This protein binds this small molecule.
Small molecule (SMILES): Cc1cc2c3c(c1C)C(C)(C)C[C@@H](O)N3c1c(nc(O)[nH]c1=O)N2C[C@H](O)[C@H](O)[C@H](O)COP(=O)(O)O

Binding-site contacts:
Ligand atom C4 contacts residue ILE170 of chain 2.A at 3.3 Å (hydrophobic).
Ligand atom O8 contacts residue ASN167 of chain 2.A at 2.9 Å (h-bond).
Ligand atom C1 contacts residue GLN189 of chain 2.A at 3.5 Å.
Ligand atom P1 contacts residue MN1 of chain 2.B at 3.4 Å.
Ligand atom O2 contacts residue ICB1 of chain 2.F at 1.6 Å.
Ligand atom N2 contacts residue GLN189 of chain 2.A at 3.3 Å (h-bond).
Ligand atom O8 contacts residue GLU232 of chain 2.A at 3.1 Å (salt-bridge).
Ligand atom O8 contacts residue K1 of chain 2.C at 2.9 Å.
Ligand atom N1 contacts residue ICB1 of chain 2.F at 3.3 Å.
Ligand atom C3 contacts residue ICB1 of chain 2.F at 3.4 Å.
Ligand atom P1 contacts residue K1 of chain 2.C at 3.4 Å.
Ligand atom O5 contacts residue GLN189 of chain 2.A at 2.9 Å (h-bond).
Ligand atom O4 contacts residue ILE170 of chain 2.A at 2.9 Å (h-bond).
Ligand atom N3 contacts residue ICB1 of chain 2.F at 3.5 Å (h-bond).
Ligand atom C2 contacts residue ARG172 of chain 2.A at 3.4 Å.
Ligand atom C19 contacts residue ILE170 of chain 2.A at 3.3 Å (hydrophobic).
Ligand atom C17 contacts residue THR152 of chain 2.A at 3.5 Å.
Ligand atom O7 contacts residue SER169 of chain 2.A at 3.2 Å.
Ligand atom N2 contacts residue ICB1 of chain 2.F at 3.3 Å.
Ligand atom C15 contacts residue THR152 of chain 2.A at 3.5 Å.
Ligand atom O7 contacts residue K1 of chain 2.C at 3.0 Å.
Ligand atom O8 contacts residue HIS190 of chain 2.A at 3.1 Å (h-bond).
Ligand atom O10 contacts residue LYS390 of chain 2.A at 2.7 Å (salt-bridge).
Ligand atom O6 contacts residue PRO225 of chain 2.A at 3.2 Å (h-bond).
Ligand atom N2 contacts residue ILE170 of chain 2.A at 3.3 Å (h-bond).
Ligand atom O8 contacts residue MN1 of chain 2.B at 2.2 Å.
Ligand atom O3 contacts residue ARG172 of chain 2.A at 2.8 Å (salt-bridge).
Ligand atom C11 contacts residue ICB1 of chain 2.F at 3.0 Å.
Ligand atom O10 contacts residue PRO225 of chain 2.A at 3.5 Å.
Ligand atom O1 contacts residue GLN189 of chain 2.A at 3.0 Å (h-bond).
Ligand atom O7 contacts residue SER222 of chain 2.A at 3.5 Å (h-bond).
Ligand atom O10 contacts residue HIS190 of chain 2.A at 3.5 Å (h-bond).
Ligand atom C4 contacts residue ICB1 of chain 2.F at 3.5 Å.
Ligand atom N4 contacts residue ILE170 of chain 2.A at 3.5 Å (h-bond).
Ligand atom O9 contacts residue HIS190 of chain 2.A at 2.8 Å (h-bond).
Ligand atom C12 contacts residue ICB1 of chain 2.F at 3.3 Å.
Ligand atom C2 contacts residue ICB1 of chain 2.F at 3.5 Å.
Ligand atom O6 contacts residue MET224 of chain 2.A at 3.1 Å.
Ligand atom C1 contacts residue ICB1 of chain 2.F at 3.2 Å.
Ligand atom C2 contacts residue ALA171 of chain 2.A at 3.5 Å (hydrophobic).

Sequence of chain 2.A:
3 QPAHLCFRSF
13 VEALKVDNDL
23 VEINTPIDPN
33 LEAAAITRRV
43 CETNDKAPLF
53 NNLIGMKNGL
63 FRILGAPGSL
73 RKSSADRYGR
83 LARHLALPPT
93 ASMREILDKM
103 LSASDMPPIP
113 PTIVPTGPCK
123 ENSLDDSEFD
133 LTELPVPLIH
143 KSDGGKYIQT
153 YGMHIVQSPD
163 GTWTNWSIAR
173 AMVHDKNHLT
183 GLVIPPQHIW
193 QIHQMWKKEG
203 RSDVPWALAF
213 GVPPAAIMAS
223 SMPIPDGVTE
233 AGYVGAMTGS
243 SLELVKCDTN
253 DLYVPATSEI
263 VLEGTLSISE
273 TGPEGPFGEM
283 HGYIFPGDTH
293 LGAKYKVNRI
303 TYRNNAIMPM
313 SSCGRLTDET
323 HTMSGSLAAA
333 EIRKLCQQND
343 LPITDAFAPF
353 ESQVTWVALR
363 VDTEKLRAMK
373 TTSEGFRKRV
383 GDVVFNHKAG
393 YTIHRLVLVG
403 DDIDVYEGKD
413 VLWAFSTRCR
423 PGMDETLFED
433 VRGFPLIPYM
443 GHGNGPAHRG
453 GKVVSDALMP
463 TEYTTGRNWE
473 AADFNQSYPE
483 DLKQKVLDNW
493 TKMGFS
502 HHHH